Sequence of chain 1.A:
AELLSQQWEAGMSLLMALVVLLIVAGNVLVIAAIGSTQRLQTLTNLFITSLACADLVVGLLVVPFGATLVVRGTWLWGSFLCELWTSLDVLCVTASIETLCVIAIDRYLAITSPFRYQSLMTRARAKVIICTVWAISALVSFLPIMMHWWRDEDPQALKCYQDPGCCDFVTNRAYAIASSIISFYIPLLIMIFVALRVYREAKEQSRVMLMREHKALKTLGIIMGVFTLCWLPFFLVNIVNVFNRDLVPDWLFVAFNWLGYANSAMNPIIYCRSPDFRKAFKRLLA

Sequence of chain 1.B:
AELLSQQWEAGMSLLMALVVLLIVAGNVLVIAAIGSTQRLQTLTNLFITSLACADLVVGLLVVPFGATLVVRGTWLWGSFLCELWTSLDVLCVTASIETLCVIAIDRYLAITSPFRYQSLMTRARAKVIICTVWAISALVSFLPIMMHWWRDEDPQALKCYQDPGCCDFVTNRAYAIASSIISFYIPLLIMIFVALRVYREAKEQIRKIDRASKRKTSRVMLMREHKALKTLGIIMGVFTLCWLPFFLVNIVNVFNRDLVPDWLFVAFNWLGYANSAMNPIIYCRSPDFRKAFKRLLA

A protein and the small-molecule ligand that binds it are described below.
Small molecule (SMILES): CCCCCCCCCC(=O)N(CCO)C[C@@H](O)[C@@H](O)[C@@H](O)[C@@H](O)CO

Binding-site contacts:
Ligand atom C24 contacts residue 2CV1 of chain 1.N at 4.4 Å.
Ligand atom C0 contacts residue TRP136 of chain 1.A at 4.3 Å (hydrophobic).
Ligand atom C0 contacts residue ALA140 of chain 1.A at 4.2 Å (hydrophobic).
Ligand atom C9 contacts residue ALA137 of chain 1.A at 4.3 Å (hydrophobic).
Ligand atom C43 contacts residue GLU155 of chain 1.B at 4.1 Å.
Ligand atom O63 contacts residue 2CV1 of chain 1.N at 4.4 Å.
Ligand atom C30 contacts residue 2CV1 of chain 1.N at 4.3 Å.
Ligand atom O47 contacts residue 2CV1 of chain 1.N at 4.2 Å.
Ligand atom C9 contacts residue TRP136 of chain 1.A at 4.0 Å (hydrophobic).
Ligand atom C0 contacts residue Y011 of chain 1.D at 4.0 Å.
Ligand atom C24 contacts residue TRP151 of chain 1.B at 4.4 Å (hydrophobic).
Ligand atom C60 contacts residue CYS133 of chain 1.A at 3.6 Å (hydrophobic).
Ligand atom N33 contacts residue 2CV1 of chain 1.N at 4.1 Å.
Ligand atom C35 contacts residue 2CV1 of chain 1.N at 3.6 Å.
Ligand atom O63 contacts residue CYS133 of chain 1.A at 3.6 Å.
Ligand atom C9 contacts residue ALA140 of chain 1.A at 4.4 Å (hydrophobic).
Ligand atom C27 contacts residue 2CV1 of chain 1.N at 4.0 Å.
Ligand atom C1 contacts residue TRP136 of chain 1.A at 4.0 Å (hydrophobic).
Ligand atom O47 contacts residue GLU155 of chain 1.B at 3.9 Å.
Ligand atom C18 contacts residue TRP151 of chain 1.B at 4.0 Å (hydrophobic).
Ligand atom C36 contacts residue 2CV1 of chain 1.N at 4.5 Å.